Binding-site contacts:
Ligand atom C6 contacts residue PHE31 of chain 1.A at 3.8 Å (hydrophobic).
Ligand atom C contacts residue TRP2 of chain 1.A at 3.9 Å (hydrophobic).
Ligand atom C4 contacts residue TYR71 of chain 1.A at 3.9 Å (hydrophobic).
Ligand atom C1 contacts residue PHE31 of chain 1.A at 4.1 Å (hydrophobic).
Ligand atom C2 contacts residue PHE31 of chain 1.A at 3.7 Å (hydrophobic).
Ligand atom N contacts residue PHE31 of chain 1.A at 3.9 Å.
Ligand atom CL contacts residue PHE7 of chain 1.A at 3.6 Å.
Ligand atom C9 contacts residue PHE31 of chain 1.A at 4.0 Å (hydrophobic).
Ligand atom C5 contacts residue ILE83 of chain 1.A at 4.2 Å (hydrophobic).
Ligand atom C5 contacts residue LEU33 of chain 1.A at 4.4 Å (hydrophobic).
Ligand atom CL contacts residue ILE83 of chain 1.A at 4.5 Å.
Ligand atom C5 contacts residue TYR71 of chain 1.A at 4.1 Å (hydrophobic).
Ligand atom N1 contacts residue PHE31 of chain 1.A at 3.5 Å.
Ligand atom C10 contacts residue PHE31 of chain 1.A at 3.7 Å (hydrophobic).
Ligand atom S contacts residue TYR71 of chain 1.A at 3.6 Å.
Ligand atom C7 contacts residue TYR71 of chain 1.A at 3.5 Å (hydrophobic).
Ligand atom C contacts residue GLU26 of chain 1.A at 4.4 Å.
Ligand atom C8 contacts residue PHE31 of chain 1.A at 3.6 Å (hydrophobic).
Ligand atom C7 contacts residue PHE31 of chain 1.A at 3.9 Å (hydrophobic).
Ligand atom C4 contacts residue PHE31 of chain 1.A at 4.5 Å (hydrophobic).
Ligand atom CL contacts residue GLU26 of chain 1.A at 3.5 Å.
Ligand atom C1 contacts residue SER29 of chain 1.A at 4.1 Å.
Ligand atom C1 contacts residue TRP2 of chain 1.A at 4.3 Å (hydrophobic).
Ligand atom CL contacts residue LEU33 of chain 1.A at 4.2 Å.
Ligand atom C1 contacts residue GLU26 of chain 1.A at 4.2 Å.
Ligand atom CL contacts residue TRP2 of chain 1.A at 3.4 Å.
Ligand atom C2 contacts residue SER29 of chain 1.A at 4.3 Å.
Ligand atom C contacts residue LEU33 of chain 1.A at 4.1 Å (hydrophobic).
Ligand atom S contacts residue PHE31 of chain 1.A at 4.0 Å.
Ligand atom C3 contacts residue PHE31 of chain 1.A at 4.0 Å (hydrophobic).

A protein and the small-molecule ligand that binds it are described below.
Small molecule (SMILES): Clc1ccc(C2=CSC3=NCCN23)cc1

Sequence of chain 1.A:
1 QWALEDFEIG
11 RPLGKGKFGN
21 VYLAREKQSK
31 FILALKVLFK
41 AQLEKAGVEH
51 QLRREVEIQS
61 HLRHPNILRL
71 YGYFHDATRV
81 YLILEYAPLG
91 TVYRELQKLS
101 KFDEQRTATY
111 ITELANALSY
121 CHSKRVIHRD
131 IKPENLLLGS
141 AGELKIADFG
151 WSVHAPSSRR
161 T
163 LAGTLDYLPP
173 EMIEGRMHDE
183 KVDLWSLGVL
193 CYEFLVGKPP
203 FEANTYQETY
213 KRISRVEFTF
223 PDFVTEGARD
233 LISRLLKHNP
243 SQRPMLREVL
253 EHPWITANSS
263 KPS